Binding-site contacts:
Ligand atom C2 contacts residue ASN94 of chain 1.B at 2.4 Å.
Ligand atom C7 contacts residue GLN390 of chain 1.B at 4.1 Å.
Ligand atom N2 contacts residue GLN390 of chain 1.B at 3.9 Å.
Ligand atom N2 contacts residue ASN94 of chain 1.B at 2.8 Å (h-bond).
Ligand atom C7 contacts residue ASN94 of chain 1.B at 3.9 Å.
Ligand atom C1 contacts residue ASN94 of chain 1.B at 1.4 Å.
Ligand atom C3 contacts residue ASN94 of chain 1.B at 3.8 Å.
Ligand atom C5 contacts residue PHE363 of chain 1.B at 4.4 Å (hydrophobic).
Ligand atom O6 contacts residue PHE363 of chain 1.B at 3.9 Å.
Ligand atom C8 contacts residue ALA92 of chain 1.B at 3.3 Å (hydrophobic).
Ligand atom O7 contacts residue ASN94 of chain 1.B at 4.5 Å.
Ligand atom C5 contacts residue ASN94 of chain 1.B at 3.6 Å.
Ligand atom C8 contacts residue GLN390 of chain 1.B at 3.7 Å.
Ligand atom O6 contacts residue THR388 of chain 1.B at 3.9 Å.
Ligand atom O5 contacts residue THR388 of chain 1.B at 3.9 Å.
Ligand atom C1 contacts residue THR388 of chain 1.B at 4.1 Å.
Ligand atom O5 contacts residue ASN94 of chain 1.B at 2.4 Å (h-bond).
Ligand atom C4 contacts residue ASN94 of chain 1.B at 4.2 Å.
Ligand atom C8 contacts residue PHE93 of chain 1.B at 4.3 Å (hydrophobic).

This small molecule binds to this protein.
Small molecule (SMILES): CC(=O)N[C@@H]1[C@@H](O)[C@H](O)[C@@H](CO)O[C@H]1O

Sequence of chain 1.B:
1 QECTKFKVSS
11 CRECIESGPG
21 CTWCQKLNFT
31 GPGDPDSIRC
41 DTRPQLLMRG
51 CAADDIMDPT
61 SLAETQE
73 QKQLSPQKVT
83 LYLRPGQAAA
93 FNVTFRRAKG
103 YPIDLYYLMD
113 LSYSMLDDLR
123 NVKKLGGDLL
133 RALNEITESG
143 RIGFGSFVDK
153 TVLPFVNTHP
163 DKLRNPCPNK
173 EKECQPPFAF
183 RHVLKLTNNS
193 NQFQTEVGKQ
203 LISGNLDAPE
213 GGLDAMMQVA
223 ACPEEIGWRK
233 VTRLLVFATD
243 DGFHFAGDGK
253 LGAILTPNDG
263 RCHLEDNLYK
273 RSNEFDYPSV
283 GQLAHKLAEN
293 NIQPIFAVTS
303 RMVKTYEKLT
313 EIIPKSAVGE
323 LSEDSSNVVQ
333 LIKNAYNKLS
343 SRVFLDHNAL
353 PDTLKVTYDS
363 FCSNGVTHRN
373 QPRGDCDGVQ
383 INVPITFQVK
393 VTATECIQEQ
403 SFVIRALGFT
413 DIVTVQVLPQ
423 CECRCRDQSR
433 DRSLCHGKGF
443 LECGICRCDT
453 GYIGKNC